This protein binds this small molecule.
Small molecule (SMILES): CC(=O)N[C@@H]1[C@@H](O)[C@H](O)[C@@H](CO)O[C@H]1O

Binding-site contacts:
Ligand atom C1 contacts residue ASN13 of chain 1.A at 1.4 Å.
Ligand atom N2 contacts residue ASN13 of chain 1.A at 2.9 Å (h-bond).
Ligand atom O6 contacts residue ASN13 of chain 1.A at 4.1 Å.
Ligand atom C5 contacts residue ASN13 of chain 1.A at 3.6 Å.
Ligand atom C7 contacts residue ASN13 of chain 1.A at 3.6 Å.
Ligand atom O7 contacts residue ASN13 of chain 1.A at 3.5 Å (h-bond).
Ligand atom C3 contacts residue ASN13 of chain 1.A at 3.8 Å.
Ligand atom C4 contacts residue ASN13 of chain 1.A at 4.2 Å.
Ligand atom O5 contacts residue ASN13 of chain 1.A at 2.4 Å (h-bond).
Ligand atom C2 contacts residue ASN13 of chain 1.A at 2.5 Å.

Sequence of chain 1.A:
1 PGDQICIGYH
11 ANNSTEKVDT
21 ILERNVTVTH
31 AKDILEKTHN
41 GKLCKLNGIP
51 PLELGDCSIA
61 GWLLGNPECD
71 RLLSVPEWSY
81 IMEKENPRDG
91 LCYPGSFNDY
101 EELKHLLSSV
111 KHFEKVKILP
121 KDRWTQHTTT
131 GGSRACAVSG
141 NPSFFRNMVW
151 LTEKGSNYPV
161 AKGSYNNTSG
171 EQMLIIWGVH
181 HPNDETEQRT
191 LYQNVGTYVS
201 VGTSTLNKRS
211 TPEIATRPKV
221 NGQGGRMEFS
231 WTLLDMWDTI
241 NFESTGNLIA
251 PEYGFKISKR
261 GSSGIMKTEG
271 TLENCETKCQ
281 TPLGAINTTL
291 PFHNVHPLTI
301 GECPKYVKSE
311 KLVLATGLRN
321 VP